The small molecule below binds the protein below.
Small molecule (SMILES): CNCCCN1c2ccccc2CCc2ccccc21

Binding-site contacts:
Ligand atom C8 contacts residue ILE71 of chain 1.A at 4.4 Å (hydrophobic).
Ligand atom C7 contacts residue ILE71 of chain 1.A at 3.8 Å (hydrophobic).
Ligand atom C9 contacts residue LYS69 of chain 1.A at 3.9 Å.
Ligand atom C10 contacts residue LYS69 of chain 1.A at 3.7 Å.
Ligand atom C15 contacts residue GLU62 of chain 1.A at 3.1 Å.
Ligand atom C13 contacts residue LYS60 of chain 1.A at 3.8 Å.
Ligand atom C2 contacts residue ALA67 of chain 1.A at 3.5 Å (hydrophobic).
Ligand atom C3 contacts residue LYS60 of chain 1.A at 3.5 Å.
Ligand atom N2 contacts residue GLU62 of chain 1.A at 2.8 Å (salt-bridge).
Ligand atom C17 contacts residue GLU62 of chain 1.A at 3.4 Å.
Ligand atom C5 contacts residue LEU58 of chain 1.A at 4.3 Å (hydrophobic).
Ligand atom C11 contacts residue LYS69 of chain 1.A at 4.1 Å.
Ligand atom C4 contacts residue LYS69 of chain 1.A at 3.5 Å.
Ligand atom C4 contacts residue LEU58 of chain 1.A at 3.8 Å (hydrophobic).
Ligand atom C5 contacts residue LYS60 of chain 1.A at 4.3 Å.
Ligand atom C14 contacts residue LYS60 of chain 1.A at 3.7 Å.
Ligand atom N1 contacts residue LYS60 of chain 1.A at 4.1 Å.
Ligand atom C16 contacts residue LYS60 of chain 1.A at 4.0 Å.
Ligand atom C1 contacts residue LYS69 of chain 1.A at 3.9 Å.
Ligand atom C3 contacts residue ALA67 of chain 1.A at 3.4 Å (hydrophobic).
Ligand atom C12 contacts residue LYS69 of chain 1.A at 3.9 Å.
Ligand atom C14 contacts residue LYS69 of chain 1.A at 3.9 Å.
Ligand atom C3 contacts residue LYS69 of chain 1.A at 3.4 Å.
Ligand atom C7 contacts residue LYS69 of chain 1.A at 3.9 Å.
Ligand atom C4 contacts residue GLN59 of chain 1.A at 4.3 Å.
Ligand atom C16 contacts residue GLU62 of chain 1.A at 3.1 Å.
Ligand atom C18 contacts residue GLU62 of chain 1.A at 3.5 Å.
Ligand atom C4 contacts residue LYS60 of chain 1.A at 3.6 Å.
Ligand atom C3 contacts residue LEU58 of chain 1.A at 3.9 Å (hydrophobic).
Ligand atom C2 contacts residue GLN68 of chain 1.A at 3.9 Å.
Ligand atom C8 contacts residue LYS69 of chain 1.A at 4.1 Å.
Ligand atom C2 contacts residue LYS69 of chain 1.A at 3.7 Å.
Ligand atom C15 contacts residue LYS60 of chain 1.A at 4.0 Å.
Ligand atom C13 contacts residue LYS69 of chain 1.A at 3.7 Å.
Ligand atom C3 contacts residue GLN68 of chain 1.A at 3.8 Å.
Ligand atom C1 contacts residue GLU62 of chain 1.A at 4.4 Å.
Ligand atom C1 contacts residue LYS60 of chain 1.A at 4.0 Å.
Ligand atom C5 contacts residue VAL41 of chain 1.A at 4.0 Å (hydrophobic).
Ligand atom C3 contacts residue GLN59 of chain 1.A at 3.9 Å.
Ligand atom C2 contacts residue LYS60 of chain 1.A at 3.9 Å.

Sequence of chain 1.A:
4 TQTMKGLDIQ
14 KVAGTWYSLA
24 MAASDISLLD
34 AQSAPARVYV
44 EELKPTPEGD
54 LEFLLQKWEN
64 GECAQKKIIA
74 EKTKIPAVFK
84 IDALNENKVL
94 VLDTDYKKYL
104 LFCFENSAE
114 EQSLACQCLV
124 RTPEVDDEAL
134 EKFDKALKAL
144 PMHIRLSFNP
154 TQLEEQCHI